A protein and the small-molecule ligand that binds it are described below.
Small molecule (SMILES): CC(=O)N[C@H]1[C@H](O[C@H]2[C@H](O)[C@@H](NC(C)=O)CO[C@@H]2CO)O[C@H](CO)[C@@H](O)[C@@H]1O

Sequence of chain 5.M:
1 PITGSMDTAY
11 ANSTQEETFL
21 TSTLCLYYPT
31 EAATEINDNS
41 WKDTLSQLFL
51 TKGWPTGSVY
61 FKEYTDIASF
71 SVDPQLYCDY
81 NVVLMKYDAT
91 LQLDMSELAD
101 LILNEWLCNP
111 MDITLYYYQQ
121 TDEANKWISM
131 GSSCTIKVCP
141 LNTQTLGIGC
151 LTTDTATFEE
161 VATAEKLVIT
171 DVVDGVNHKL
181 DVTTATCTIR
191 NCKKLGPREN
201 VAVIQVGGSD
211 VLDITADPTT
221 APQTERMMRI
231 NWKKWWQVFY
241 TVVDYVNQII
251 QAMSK

Binding-site contacts:
Ligand atom C2 contacts residue ASN12 of chain 5.M at 3.3 Å.
Ligand atom C5 contacts residue ASN12 of chain 5.M at 4.2 Å.
Ligand atom O7 contacts residue ASN12 of chain 5.M at 3.6 Å.
Ligand atom O5 contacts residue ASN12 of chain 5.M at 2.8 Å (h-bond).
Ligand atom C7 contacts residue ASN12 of chain 5.M at 3.9 Å.
Ligand atom N2 contacts residue ASN12 of chain 5.M at 3.8 Å.
Ligand atom C1 contacts residue ASN12 of chain 5.M at 2.2 Å.